Binding-site contacts:
Ligand atom N29 contacts residue VAL386 of chain 1.A at 3.0 Å (h-bond).
Ligand atom N22 contacts residue LEU451 of chain 1.A at 3.8 Å.
Ligand atom C7 contacts residue ILE335 of chain 1.A at 3.1 Å (hydrophobic).
Ligand atom O9 contacts residue ILE335 of chain 1.A at 3.8 Å.
Ligand atom C20 contacts residue PRO385 of chain 1.A at 3.2 Å (hydrophobic).
Ligand atom C34 contacts residue ASN388 of chain 1.A at 3.3 Å.
Ligand atom N22 contacts residue ILE335 of chain 1.A at 3.5 Å.
Ligand atom N29 contacts residue ALA389 of chain 1.A at 3.6 Å.
Ligand atom C27 contacts residue LEU451 of chain 1.A at 3.7 Å (hydrophobic).
Ligand atom C30 contacts residue VAL386 of chain 1.A at 3.4 Å (hydrophobic).
Ligand atom C31 contacts residue VAL387 of chain 1.A at 3.6 Å (hydrophobic).
Ligand atom C23 contacts residue LEU451 of chain 1.A at 3.5 Å (hydrophobic).
Ligand atom C4 contacts residue ILE461 of chain 1.A at 3.5 Å (hydrophobic).
Ligand atom C20 contacts residue VAL386 of chain 1.A at 3.2 Å (hydrophobic).
Ligand atom C5 contacts residue ILE383 of chain 1.A at 3.8 Å (hydrophobic).
Ligand atom N24 contacts residue ILE335 of chain 1.A at 3.7 Å.
Ligand atom CL contacts residue LEU262 of chain 1.A at 3.7 Å.
Ligand atom C18 contacts residue ILE461 of chain 1.A at 3.8 Å (hydrophobic).
Ligand atom N21 contacts residue PRO385 of chain 1.A at 3.3 Å.
Ligand atom S8 contacts residue LYS337 of chain 1.A at 3.5 Å (salt-bridge).
Ligand atom C2 contacts residue ILE335 of chain 1.A at 3.5 Å (hydrophobic).
Ligand atom C20 contacts residue TYR371 of chain 1.A at 3.5 Å (hydrophobic).
Ligand atom C34 contacts residue ALA389 of chain 1.A at 3.7 Å (hydrophobic).
Ligand atom O9 contacts residue LEU262 of chain 1.A at 3.8 Å.
Ligand atom O10 contacts residue LYS337 of chain 1.A at 2.2 Å (salt-bridge).
Ligand atom C3 contacts residue ILE461 of chain 1.A at 3.6 Å (hydrophobic).
Ligand atom N21 contacts residue VAL386 of chain 1.A at 2.9 Å (h-bond).
Ligand atom C19 contacts residue PRO385 of chain 1.A at 3.4 Å (hydrophobic).
Ligand atom O9 contacts residue PRO269 of chain 1.A at 3.5 Å.
Ligand atom C18 contacts residue ASP462 of chain 1.A at 3.4 Å.
Ligand atom C4 contacts residue TYR371 of chain 1.A at 3.6 Å (hydrophobic).
Ligand atom C20 contacts residue GLU384 of chain 1.A at 3.6 Å.
Ligand atom N21 contacts residue LEU451 of chain 1.A at 3.8 Å.
Ligand atom C19 contacts residue VAL386 of chain 1.A at 3.4 Å (hydrophobic).
Ligand atom C1 contacts residue ILE335 of chain 1.A at 3.4 Å (hydrophobic).
Ligand atom N32 contacts residue TYR273 of chain 1.A at 3.8 Å.
Ligand atom O35 contacts residue TYR273 of chain 1.A at 3.6 Å.
Ligand atom C31 contacts residue VAL386 of chain 1.A at 2.9 Å (hydrophobic).
Ligand atom C30 contacts residue LEU271 of chain 1.A at 3.7 Å (hydrophobic).
Ligand atom C23 contacts residue PRO385 of chain 1.A at 3.8 Å (hydrophobic).

Sequence of chain 1.A:
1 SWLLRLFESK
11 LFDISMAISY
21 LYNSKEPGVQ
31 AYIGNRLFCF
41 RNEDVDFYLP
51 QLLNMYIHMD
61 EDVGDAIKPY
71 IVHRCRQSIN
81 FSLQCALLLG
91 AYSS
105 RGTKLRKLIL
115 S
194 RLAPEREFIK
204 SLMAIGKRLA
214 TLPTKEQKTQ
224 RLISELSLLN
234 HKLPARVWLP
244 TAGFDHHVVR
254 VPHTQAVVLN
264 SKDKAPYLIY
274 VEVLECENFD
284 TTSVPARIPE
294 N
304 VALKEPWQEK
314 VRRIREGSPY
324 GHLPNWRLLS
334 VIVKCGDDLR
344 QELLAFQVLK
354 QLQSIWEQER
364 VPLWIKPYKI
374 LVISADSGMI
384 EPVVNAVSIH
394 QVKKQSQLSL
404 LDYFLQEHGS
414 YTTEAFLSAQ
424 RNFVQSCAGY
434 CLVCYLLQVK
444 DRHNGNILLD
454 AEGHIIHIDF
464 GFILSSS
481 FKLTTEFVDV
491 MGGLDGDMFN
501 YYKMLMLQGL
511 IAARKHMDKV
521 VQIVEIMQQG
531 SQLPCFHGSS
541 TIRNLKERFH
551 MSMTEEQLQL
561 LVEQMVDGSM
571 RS

The small molecule below binds the protein below.
Small molecule (SMILES): COc1ccc(-c2c(C)nc3c(NCCNC(C)=O)cc(Cl)nn23)cc1S(=O)(=O)NCCO